Sequence of chain 1.A:
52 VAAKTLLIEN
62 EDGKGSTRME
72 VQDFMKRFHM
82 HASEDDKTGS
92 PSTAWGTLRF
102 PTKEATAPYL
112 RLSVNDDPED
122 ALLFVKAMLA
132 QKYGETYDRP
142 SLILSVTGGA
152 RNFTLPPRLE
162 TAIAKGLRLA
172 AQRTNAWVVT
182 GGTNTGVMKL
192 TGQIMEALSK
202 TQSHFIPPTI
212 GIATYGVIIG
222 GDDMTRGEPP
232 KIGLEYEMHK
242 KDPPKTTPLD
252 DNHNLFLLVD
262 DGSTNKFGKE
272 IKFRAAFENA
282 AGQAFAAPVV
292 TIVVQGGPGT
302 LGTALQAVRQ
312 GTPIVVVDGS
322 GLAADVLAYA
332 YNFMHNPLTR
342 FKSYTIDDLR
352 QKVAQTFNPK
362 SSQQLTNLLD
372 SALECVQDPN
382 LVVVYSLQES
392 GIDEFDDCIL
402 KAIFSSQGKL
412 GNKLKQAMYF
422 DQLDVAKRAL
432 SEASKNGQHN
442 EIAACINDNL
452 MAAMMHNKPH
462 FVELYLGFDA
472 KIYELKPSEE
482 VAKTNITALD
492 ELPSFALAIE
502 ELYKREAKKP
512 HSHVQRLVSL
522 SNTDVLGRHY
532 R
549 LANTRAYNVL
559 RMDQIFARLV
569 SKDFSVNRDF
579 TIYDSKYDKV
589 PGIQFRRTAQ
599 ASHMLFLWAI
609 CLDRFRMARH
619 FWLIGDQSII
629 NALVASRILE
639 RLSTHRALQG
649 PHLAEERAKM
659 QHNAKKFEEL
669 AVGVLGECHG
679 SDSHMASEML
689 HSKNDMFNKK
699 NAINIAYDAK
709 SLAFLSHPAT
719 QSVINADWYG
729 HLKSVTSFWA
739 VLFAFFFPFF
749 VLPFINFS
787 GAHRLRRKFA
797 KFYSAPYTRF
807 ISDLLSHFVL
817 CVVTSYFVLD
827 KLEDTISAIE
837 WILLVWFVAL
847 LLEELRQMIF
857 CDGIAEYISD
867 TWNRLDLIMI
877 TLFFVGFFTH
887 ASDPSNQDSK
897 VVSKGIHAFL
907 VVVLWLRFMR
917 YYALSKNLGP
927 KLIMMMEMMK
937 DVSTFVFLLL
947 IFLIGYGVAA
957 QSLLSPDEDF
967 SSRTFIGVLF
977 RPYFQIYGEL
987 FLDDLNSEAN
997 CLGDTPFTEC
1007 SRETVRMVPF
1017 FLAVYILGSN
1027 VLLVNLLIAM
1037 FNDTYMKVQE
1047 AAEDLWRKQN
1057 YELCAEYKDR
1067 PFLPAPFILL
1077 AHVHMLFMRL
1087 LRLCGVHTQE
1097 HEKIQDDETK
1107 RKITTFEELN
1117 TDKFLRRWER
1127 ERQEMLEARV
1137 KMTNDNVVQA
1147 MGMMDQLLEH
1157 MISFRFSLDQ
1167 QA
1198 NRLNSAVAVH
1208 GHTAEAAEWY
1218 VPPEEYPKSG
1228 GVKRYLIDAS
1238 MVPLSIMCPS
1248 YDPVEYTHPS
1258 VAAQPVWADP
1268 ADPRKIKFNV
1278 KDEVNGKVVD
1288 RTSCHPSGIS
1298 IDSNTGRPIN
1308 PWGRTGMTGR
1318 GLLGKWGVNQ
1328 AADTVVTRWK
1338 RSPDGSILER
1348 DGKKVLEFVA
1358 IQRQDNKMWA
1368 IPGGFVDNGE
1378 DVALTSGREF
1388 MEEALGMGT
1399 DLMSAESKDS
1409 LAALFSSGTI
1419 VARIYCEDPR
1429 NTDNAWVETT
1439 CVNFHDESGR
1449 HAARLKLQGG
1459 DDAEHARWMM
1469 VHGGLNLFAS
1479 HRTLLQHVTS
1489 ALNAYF

Sequence of chain 1.D:
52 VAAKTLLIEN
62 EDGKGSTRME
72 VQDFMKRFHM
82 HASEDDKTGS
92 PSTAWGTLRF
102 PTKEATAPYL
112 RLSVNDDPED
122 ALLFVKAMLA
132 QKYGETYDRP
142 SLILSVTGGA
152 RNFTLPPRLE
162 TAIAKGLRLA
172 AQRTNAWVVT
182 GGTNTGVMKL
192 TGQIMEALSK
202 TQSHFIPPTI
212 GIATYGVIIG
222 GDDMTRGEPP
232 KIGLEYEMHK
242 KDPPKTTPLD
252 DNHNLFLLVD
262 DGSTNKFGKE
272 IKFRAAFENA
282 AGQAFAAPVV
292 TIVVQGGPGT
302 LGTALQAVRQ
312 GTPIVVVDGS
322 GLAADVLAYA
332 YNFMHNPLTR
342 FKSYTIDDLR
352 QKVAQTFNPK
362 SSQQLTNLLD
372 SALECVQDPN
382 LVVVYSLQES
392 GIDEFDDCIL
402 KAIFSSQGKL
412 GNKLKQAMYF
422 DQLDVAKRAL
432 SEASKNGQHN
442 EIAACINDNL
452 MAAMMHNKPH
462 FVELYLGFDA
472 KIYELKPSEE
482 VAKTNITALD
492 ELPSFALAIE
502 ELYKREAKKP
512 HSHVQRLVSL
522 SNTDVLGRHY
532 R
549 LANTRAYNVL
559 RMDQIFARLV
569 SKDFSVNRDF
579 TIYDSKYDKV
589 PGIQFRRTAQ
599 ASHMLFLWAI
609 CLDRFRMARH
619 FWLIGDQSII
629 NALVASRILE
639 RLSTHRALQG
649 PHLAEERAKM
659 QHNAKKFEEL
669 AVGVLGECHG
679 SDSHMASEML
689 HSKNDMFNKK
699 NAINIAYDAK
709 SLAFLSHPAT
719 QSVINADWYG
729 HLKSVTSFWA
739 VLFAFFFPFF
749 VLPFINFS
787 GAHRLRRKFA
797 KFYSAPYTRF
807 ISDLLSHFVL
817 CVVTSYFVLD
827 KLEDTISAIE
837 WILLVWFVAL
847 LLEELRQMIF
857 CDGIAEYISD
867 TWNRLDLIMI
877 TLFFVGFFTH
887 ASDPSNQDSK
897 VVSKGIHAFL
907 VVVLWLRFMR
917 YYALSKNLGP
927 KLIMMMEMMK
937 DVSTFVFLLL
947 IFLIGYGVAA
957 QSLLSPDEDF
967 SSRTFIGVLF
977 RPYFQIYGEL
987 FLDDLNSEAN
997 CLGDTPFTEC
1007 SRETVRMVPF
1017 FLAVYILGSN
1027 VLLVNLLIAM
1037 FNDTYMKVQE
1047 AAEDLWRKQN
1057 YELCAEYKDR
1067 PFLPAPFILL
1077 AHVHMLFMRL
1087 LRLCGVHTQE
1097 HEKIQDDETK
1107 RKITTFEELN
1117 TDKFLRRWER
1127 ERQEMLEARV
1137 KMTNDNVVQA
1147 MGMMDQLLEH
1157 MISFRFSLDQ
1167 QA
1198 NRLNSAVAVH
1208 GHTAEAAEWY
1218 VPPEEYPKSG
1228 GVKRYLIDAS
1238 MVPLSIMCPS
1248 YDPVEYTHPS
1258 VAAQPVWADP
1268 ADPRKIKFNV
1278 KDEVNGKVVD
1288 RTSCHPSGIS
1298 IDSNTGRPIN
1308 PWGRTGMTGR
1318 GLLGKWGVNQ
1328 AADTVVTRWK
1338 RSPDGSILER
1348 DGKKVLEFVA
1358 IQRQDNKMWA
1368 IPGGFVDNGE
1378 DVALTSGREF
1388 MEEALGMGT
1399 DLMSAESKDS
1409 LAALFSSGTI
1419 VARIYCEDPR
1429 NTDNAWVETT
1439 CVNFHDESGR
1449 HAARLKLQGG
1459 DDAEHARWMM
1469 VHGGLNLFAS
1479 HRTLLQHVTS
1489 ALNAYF

Binding-site contacts:
Ligand atom C16 contacts residue LEU975 of chain 1.A at 3.7 Å (hydrophobic).
Ligand atom C4 contacts residue ARG1012 of chain 1.D at 3.7 Å.
Ligand atom C3 contacts residue PHE1003 of chain 1.D at 4.2 Å (hydrophobic).
Ligand atom C7 contacts residue PHE976 of chain 1.A at 3.5 Å (hydrophobic).
Ligand atom C26 contacts residue LEU945 of chain 1.A at 3.9 Å (hydrophobic).
Ligand atom C5 contacts residue PRO1015 of chain 1.D at 3.7 Å (hydrophobic).
Ligand atom C4 contacts residue PHE1003 of chain 1.D at 3.9 Å (hydrophobic).
Ligand atom C21 contacts residue LEU975 of chain 1.A at 4.2 Å (hydrophobic).
Ligand atom C4 contacts residue PRO1015 of chain 1.D at 3.8 Å (hydrophobic).
Ligand atom C15 contacts residue LEU975 of chain 1.A at 3.8 Å (hydrophobic).
Ligand atom O1 contacts residue ARG1012 of chain 1.D at 3.5 Å (salt-bridge).
Ligand atom C2 contacts residue ARG1012 of chain 1.D at 4.3 Å.
Ligand atom C24 contacts residue TYR979 of chain 1.A at 4.1 Å (hydrophobic).
Ligand atom C24 contacts residue LEU946 of chain 1.A at 3.9 Å (hydrophobic).
Ligand atom C26 contacts residue LEU946 of chain 1.A at 3.8 Å (hydrophobic).
Ligand atom C19 contacts residue PHE1016 of chain 1.D at 3.9 Å (hydrophobic).
Ligand atom O1 contacts residue ILE972 of chain 1.A at 4.0 Å.
Ligand atom C27 contacts residue VAL942 of chain 1.A at 3.9 Å (hydrophobic).
Ligand atom C27 contacts residue TYR979 of chain 1.A at 4.0 Å (hydrophobic).
Ligand atom C26 contacts residue VAL942 of chain 1.A at 3.8 Å (hydrophobic).
Ligand atom C18 contacts residue PHE1016 of chain 1.D at 3.9 Å (hydrophobic).
Ligand atom C18 contacts residue ALA1019 of chain 1.D at 3.8 Å (hydrophobic).
Ligand atom O1 contacts residue PHE1003 of chain 1.D at 3.1 Å (h-bond).
Ligand atom C16 contacts residue TYR979 of chain 1.A at 3.9 Å (hydrophobic).
Ligand atom C5 contacts residue ILE972 of chain 1.A at 4.3 Å (hydrophobic).
Ligand atom C2 contacts residue CLR1 of chain 1.HA at 3.5 Å.
Ligand atom C6 contacts residue PHE976 of chain 1.A at 3.8 Å (hydrophobic).
Ligand atom C24 contacts residue LEU949 of chain 1.A at 3.9 Å (hydrophobic).
Ligand atom C25 contacts residue LEU949 of chain 1.A at 4.1 Å (hydrophobic).
Ligand atom C6 contacts residue ILE972 of chain 1.A at 4.1 Å (hydrophobic).
Ligand atom C1 contacts residue CLR1 of chain 1.HA at 3.8 Å.
Ligand atom C19 contacts residue ARG1012 of chain 1.D at 3.4 Å.
Ligand atom C25 contacts residue TYR979 of chain 1.A at 3.8 Å (hydrophobic).
Ligand atom C22 contacts residue TYR979 of chain 1.A at 4.1 Å (hydrophobic).
Ligand atom C7 contacts residue PRO1015 of chain 1.D at 4.3 Å (hydrophobic).
Ligand atom C6 contacts residue PRO1015 of chain 1.D at 3.7 Å (hydrophobic).
Ligand atom C19 contacts residue PRO1015 of chain 1.D at 3.8 Å (hydrophobic).
Ligand atom C3 contacts residue ILE972 of chain 1.A at 3.8 Å (hydrophobic).
Ligand atom C17 contacts residue LEU975 of chain 1.A at 4.3 Å (hydrophobic).
Ligand atom C26 contacts residue LEU949 of chain 1.A at 4.1 Å (hydrophobic).

A protein and the small-molecule ligand that binds it are described below.
Small molecule (SMILES): CC(C)CCC[C@@H](C)[C@H]1CC[C@H]2[C@@H]3CC=C4C[C@@H](O)CC[C@]4(C)[C@H]3CC[C@]12C